Sequence of chain 2.A:
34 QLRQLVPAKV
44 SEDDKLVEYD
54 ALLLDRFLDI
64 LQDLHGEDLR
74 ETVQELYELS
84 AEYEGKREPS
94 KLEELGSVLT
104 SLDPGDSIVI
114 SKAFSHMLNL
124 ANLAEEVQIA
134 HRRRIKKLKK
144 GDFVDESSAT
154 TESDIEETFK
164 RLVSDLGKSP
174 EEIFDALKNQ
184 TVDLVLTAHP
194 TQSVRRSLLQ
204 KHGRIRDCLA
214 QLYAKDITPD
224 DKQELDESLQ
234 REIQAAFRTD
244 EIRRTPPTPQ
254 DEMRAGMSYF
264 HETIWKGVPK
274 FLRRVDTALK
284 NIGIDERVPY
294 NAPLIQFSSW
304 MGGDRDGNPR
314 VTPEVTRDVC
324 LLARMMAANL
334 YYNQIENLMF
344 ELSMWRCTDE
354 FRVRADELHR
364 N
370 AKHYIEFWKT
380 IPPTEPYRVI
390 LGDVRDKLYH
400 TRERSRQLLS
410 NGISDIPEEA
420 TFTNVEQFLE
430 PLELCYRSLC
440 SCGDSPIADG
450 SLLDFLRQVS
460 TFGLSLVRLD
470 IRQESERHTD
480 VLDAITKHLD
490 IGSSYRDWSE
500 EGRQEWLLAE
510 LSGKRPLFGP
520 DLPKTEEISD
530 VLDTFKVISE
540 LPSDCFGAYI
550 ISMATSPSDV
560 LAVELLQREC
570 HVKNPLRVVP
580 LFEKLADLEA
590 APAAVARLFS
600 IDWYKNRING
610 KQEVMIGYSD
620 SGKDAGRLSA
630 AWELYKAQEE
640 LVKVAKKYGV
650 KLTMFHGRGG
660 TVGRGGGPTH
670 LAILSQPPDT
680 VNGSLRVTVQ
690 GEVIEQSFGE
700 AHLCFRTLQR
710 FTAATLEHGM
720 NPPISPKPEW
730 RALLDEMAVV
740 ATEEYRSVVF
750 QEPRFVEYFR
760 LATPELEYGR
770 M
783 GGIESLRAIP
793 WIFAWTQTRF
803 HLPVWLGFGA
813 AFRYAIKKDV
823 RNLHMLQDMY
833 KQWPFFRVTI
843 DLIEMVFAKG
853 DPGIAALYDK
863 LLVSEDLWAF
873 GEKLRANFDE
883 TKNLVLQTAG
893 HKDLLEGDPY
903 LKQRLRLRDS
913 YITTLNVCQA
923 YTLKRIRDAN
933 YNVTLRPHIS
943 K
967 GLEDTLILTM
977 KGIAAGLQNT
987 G

Binding-site contacts:
Ligand atom CA contacts residue LEU903 of chain 2.A at 4.4 Å (hydrophobic).
Ligand atom OD1 contacts residue ARG906 of chain 2.A at 3.1 Å (salt-bridge).
Ligand atom CG contacts residue GLN695 of chain 2.A at 3.9 Å.
Ligand atom OXT contacts residue PRO667 of chain 2.A at 4.0 Å.
Ligand atom N contacts residue ASN985 of chain 2.A at 2.9 Å (h-bond).
Ligand atom CG contacts residue GLN984 of chain 2.A at 4.2 Å.
Ligand atom CB contacts residue LYS851 of chain 2.A at 3.6 Å.
Ligand atom OXT contacts residue LEU903 of chain 2.A at 3.7 Å.
Ligand atom C contacts residue ASN985 of chain 2.A at 3.9 Å.
Ligand atom CB contacts residue ASN985 of chain 2.A at 3.9 Å.
Ligand atom O contacts residue ASN985 of chain 2.A at 3.0 Å (h-bond).
Ligand atom CG contacts residue ARG906 of chain 2.A at 4.2 Å.
Ligand atom OD2 contacts residue LEU983 of chain 2.A at 3.9 Å.
Ligand atom N contacts residue ARG663 of chain 2.A at 3.1 Å (salt-bridge).
Ligand atom C contacts residue MET847 of chain 2.A at 4.3 Å (hydrophobic).
Ligand atom CA contacts residue ARG663 of chain 2.A at 4.2 Å.
Ligand atom N contacts residue GLN695 of chain 2.A at 3.5 Å (h-bond).
Ligand atom CG contacts residue LYS851 of chain 2.A at 3.6 Å.
Ligand atom OD2 contacts residue GLN984 of chain 2.A at 3.7 Å.
Ligand atom OD1 contacts residue ARG910 of chain 2.A at 2.9 Å (salt-bridge).
Ligand atom OXT contacts residue MET847 of chain 2.A at 4.1 Å.
Ligand atom OD2 contacts residue ARG910 of chain 2.A at 2.8 Å (salt-bridge).
Ligand atom CG contacts residue ARG910 of chain 2.A at 3.4 Å.
Ligand atom O contacts residue ARG663 of chain 2.A at 2.8 Å (salt-bridge).
Ligand atom C contacts residue ARG663 of chain 2.A at 3.4 Å.
Ligand atom O contacts residue MET847 of chain 2.A at 3.7 Å.
Ligand atom OD2 contacts residue LYS851 of chain 2.A at 2.7 Å (salt-bridge).
Ligand atom CA contacts residue ASN985 of chain 2.A at 3.9 Å.
Ligand atom OD1 contacts residue GLN695 of chain 2.A at 2.9 Å (h-bond).
Ligand atom OD1 contacts residue ASN985 of chain 2.A at 4.5 Å.
Ligand atom CB contacts residue LEU903 of chain 2.A at 4.0 Å (hydrophobic).
Ligand atom CG contacts residue ASN985 of chain 2.A at 3.9 Å.
Ligand atom CA contacts residue GLN695 of chain 2.A at 4.3 Å.
Ligand atom OXT contacts residue ARG663 of chain 2.A at 2.6 Å (salt-bridge).
Ligand atom OD2 contacts residue ASN985 of chain 2.A at 3.9 Å.
Ligand atom OD1 contacts residue GLN984 of chain 2.A at 3.7 Å.

A small-molecule ligand and the protein it binds are described below.
Small molecule (SMILES): N[C@@H](CC(=O)O)C(=O)O